A small-molecule ligand and the protein it binds are described below.
Small molecule (SMILES): Nc1ncnc2c1ncn2[C@H]1C[C@H](O)[C@@H](CO[P](=O)(O)N[P](=O)(O)OP(=O)(O)O)O1

Sequence of chain 1.C:
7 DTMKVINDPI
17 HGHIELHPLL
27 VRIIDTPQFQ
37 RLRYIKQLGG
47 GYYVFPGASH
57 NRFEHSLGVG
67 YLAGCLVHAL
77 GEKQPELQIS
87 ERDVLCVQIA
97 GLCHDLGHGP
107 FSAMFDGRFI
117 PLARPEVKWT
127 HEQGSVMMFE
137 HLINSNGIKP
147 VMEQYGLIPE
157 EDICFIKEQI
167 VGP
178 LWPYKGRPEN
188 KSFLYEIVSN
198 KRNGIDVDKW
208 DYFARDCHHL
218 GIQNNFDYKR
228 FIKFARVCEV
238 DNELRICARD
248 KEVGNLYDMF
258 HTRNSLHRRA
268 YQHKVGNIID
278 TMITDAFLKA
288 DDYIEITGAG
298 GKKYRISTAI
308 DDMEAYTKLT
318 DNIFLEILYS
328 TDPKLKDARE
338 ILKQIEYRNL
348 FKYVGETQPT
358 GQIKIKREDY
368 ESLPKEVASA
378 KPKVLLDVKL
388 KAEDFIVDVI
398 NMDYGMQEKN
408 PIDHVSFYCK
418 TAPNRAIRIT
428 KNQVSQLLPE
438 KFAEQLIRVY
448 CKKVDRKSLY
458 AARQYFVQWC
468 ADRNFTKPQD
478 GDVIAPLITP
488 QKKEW

Binding-site contacts:
Ligand atom O3B contacts residue MG1 of chain 1.Y at 3.5 Å.
Ligand atom C5 contacts residue ALA109 of chain 1.C at 3.5 Å (hydrophobic).
Ligand atom O1G contacts residue LYS206 of chain 1.C at 2.9 Å (salt-bridge).
Ligand atom O3' contacts residue LEU44 of chain 1.C at 3.6 Å.
Ligand atom O1A contacts residue HIS61 of chain 1.C at 3.2 Å (h-bond).
Ligand atom C3' contacts residue ASP213 of chain 1.C at 3.4 Å.
Ligand atom N1 contacts residue TYR268 of chain 1.C at 3.1 Å (h-bond).
Ligand atom O2A contacts residue MG1 of chain 1.X at 2.1 Å.
Ligand atom PG contacts residue MG1 of chain 1.Y at 3.3 Å.
Ligand atom O1B contacts residue MG1 of chain 1.Y at 2.0 Å.
Ligand atom N6 contacts residue TYR268 of chain 1.C at 3.4 Å (h-bond).
Ligand atom O4' contacts residue ARG58 of chain 1.C at 3.0 Å (salt-bridge).
Ligand atom O3' contacts residue ASP213 of chain 1.C at 2.6 Å (salt-bridge).
Ligand atom O1G contacts residue MG1 of chain 1.Y at 2.0 Å.
Ligand atom O2G contacts residue TYR209 of chain 1.C at 2.5 Å (h-bond).
Ligand atom O2G contacts residue ARG260 of chain 1.C at 2.8 Å (salt-bridge).
Ligand atom N3A contacts residue ASP205 of chain 1.C at 2.9 Å (salt-bridge).
Ligand atom O3' contacts residue GLN43 of chain 1.C at 2.9 Å (h-bond).
Ligand atom O2A contacts residue HIS127 of chain 1.C at 2.9 Å (h-bond).
Ligand atom O3' contacts residue TYR209 of chain 1.C at 3.5 Å.
Ligand atom O3G contacts residue ARG260 of chain 1.C at 2.8 Å (salt-bridge).
Ligand atom C3' contacts residue TYR209 of chain 1.C at 3.5 Å (hydrophobic).
Ligand atom O1A contacts residue FE1 of chain 1.W at 2.2 Å.
Ligand atom O2A contacts residue ARG58 of chain 1.C at 3.6 Å.
Ligand atom PB contacts residue MG1 of chain 1.Y at 3.3 Å.
Ligand atom C6 contacts residue TYR268 of chain 1.C at 3.4 Å (hydrophobic).
Ligand atom PA contacts residue FE1 of chain 1.W at 3.3 Å.
Ligand atom C2 contacts residue LEU44 of chain 1.C at 3.3 Å (hydrophobic).
Ligand atom O5' contacts residue ARG58 of chain 1.C at 3.6 Å.
Ligand atom PA contacts residue MG1 of chain 1.X at 3.2 Å.
Ligand atom O2A contacts residue ASP101 of chain 1.C at 3.2 Å (salt-bridge).
Ligand atom O2A contacts residue HIS104 of chain 1.C at 3.0 Å (h-bond).
Ligand atom O1A contacts residue ASP101 of chain 1.C at 3.1 Å (salt-bridge).
Ligand atom N7 contacts residue ALA109 of chain 1.C at 3.4 Å.
Ligand atom O1A contacts residue ARG58 of chain 1.C at 2.9 Å (salt-bridge).
Ligand atom O1A contacts residue ASP205 of chain 1.C at 3.3 Å (salt-bridge).
Ligand atom O2G contacts residue LYS206 of chain 1.C at 3.3 Å.
Ligand atom PA contacts residue ARG58 of chain 1.C at 3.5 Å.
Ligand atom C4' contacts residue ARG58 of chain 1.C at 3.5 Å.
Ligand atom O1B contacts residue ASP205 of chain 1.C at 3.6 Å (salt-bridge).